Sequence of chain 1.B:
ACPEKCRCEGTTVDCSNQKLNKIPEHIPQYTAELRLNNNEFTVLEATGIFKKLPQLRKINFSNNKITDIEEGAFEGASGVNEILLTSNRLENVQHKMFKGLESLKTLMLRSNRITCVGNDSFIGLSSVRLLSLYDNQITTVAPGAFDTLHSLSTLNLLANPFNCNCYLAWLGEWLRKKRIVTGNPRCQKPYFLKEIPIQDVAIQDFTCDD

Binding-site contacts:
Ligand atom O5 contacts residue ASN122 of chain 1.B at 2.4 Å (h-bond).
Ligand atom C2 contacts residue ASN122 of chain 1.B at 2.8 Å.
Ligand atom O6 contacts residue ASN122 of chain 1.B at 3.4 Å (h-bond).
Ligand atom O3 contacts residue ASN122 of chain 1.B at 4.2 Å.
Ligand atom C6 contacts residue ASN122 of chain 1.B at 3.3 Å.
Ligand atom C1 contacts residue ASN122 of chain 1.B at 1.5 Å.
Ligand atom C5 contacts residue ASN122 of chain 1.B at 3.1 Å.
Ligand atom O6 contacts residue ILE126 of chain 1.B at 4.5 Å.
Ligand atom N2 contacts residue ASN122 of chain 1.B at 3.8 Å.
Ligand atom C3 contacts residue ASN122 of chain 1.B at 3.7 Å.
Ligand atom C4 contacts residue ASN122 of chain 1.B at 3.6 Å.
Ligand atom O6 contacts residue ASP123 of chain 1.B at 3.9 Å.

The small molecule below binds the protein below.
Small molecule (SMILES): CC(=O)N[C@@H]1[C@@H](O)[C@H](O)[C@@H](CO)O[C@H]1O